Binding-site contacts:
Ligand atom O2 contacts residue GLU405 of chain 1.D at 3.3 Å (salt-bridge).
Ligand atom C3 contacts residue TRP383 of chain 1.D at 3.5 Å (hydrophobic).
Ligand atom O3 contacts residue TRP383 of chain 1.D at 3.0 Å (h-bond).
Ligand atom O2 contacts residue TRP383 of chain 1.D at 3.3 Å (h-bond).
Ligand atom O4 contacts residue HIS352 of chain 1.D at 3.8 Å.
Ligand atom O3 contacts residue TRP113 of chain 1.D at 3.6 Å.
Ligand atom C4 contacts residue GLN289 of chain 1.D at 3.9 Å.
Ligand atom C5 contacts residue TRP113 of chain 1.D at 3.4 Å (hydrophobic).
Ligand atom C2 contacts residue TRP383 of chain 1.D at 4.0 Å (hydrophobic).
Ligand atom C4 contacts residue HIS360 of chain 1.D at 4.0 Å.
Ligand atom C5 contacts residue HIS352 of chain 1.D at 3.8 Å.
Ligand atom C5 contacts residue GLU353 of chain 1.D at 3.6 Å.
Ligand atom C4 contacts residue GLU353 of chain 1.D at 3.4 Å.
Ligand atom O5 contacts residue ASP382 of chain 1.D at 3.2 Å (salt-bridge).
Ligand atom O2 contacts residue ASP382 of chain 1.D at 2.7 Å (salt-bridge).
Ligand atom C1 contacts residue ASP382 of chain 1.D at 3.0 Å.
Ligand atom O2 contacts residue VAL406 of chain 1.D at 3.8 Å.
Ligand atom C2 contacts residue ASP382 of chain 1.D at 3.3 Å.
Ligand atom C2 contacts residue GLU405 of chain 1.D at 3.9 Å.
Ligand atom C1 contacts residue GLU405 of chain 1.D at 3.2 Å.
Ligand atom C4 contacts residue PRO233 of chain 1.D at 4.1 Å (hydrophobic).
Ligand atom C5 contacts residue ASP382 of chain 1.D at 4.1 Å.
Ligand atom O1 contacts residue GLU405 of chain 1.D at 2.8 Å (salt-bridge).
Ligand atom C2 contacts residue ARG450 of chain 1.D at 3.4 Å.
Ligand atom O5 contacts residue TRP380 of chain 1.D at 3.8 Å.
Ligand atom O4 contacts residue GLU353 of chain 1.D at 2.6 Å (salt-bridge).
Ligand atom C1 contacts residue TRP380 of chain 1.D at 3.9 Å (hydrophobic).
Ligand atom O4 contacts residue LYS358 of chain 1.D at 3.0 Å (salt-bridge).
Ligand atom O4 contacts residue PRO233 of chain 1.D at 3.5 Å.
Ligand atom O5 contacts residue LYS358 of chain 1.D at 3.5 Å (salt-bridge).
Ligand atom C4 contacts residue TRP113 of chain 1.D at 3.6 Å (hydrophobic).
Ligand atom C3 contacts residue ASP382 of chain 1.D at 3.1 Å.
Ligand atom O5 contacts residue HIS352 of chain 1.D at 3.3 Å (h-bond).
Ligand atom O2 contacts residue ARG450 of chain 1.D at 2.8 Å (salt-bridge).
Ligand atom O1 contacts residue TRP380 of chain 1.D at 4.0 Å.
Ligand atom O4 contacts residue HIS360 of chain 1.D at 2.9 Å (h-bond).
Ligand atom O3 contacts residue GLN289 of chain 1.D at 2.7 Å (h-bond).
Ligand atom C4 contacts residue ASP382 of chain 1.D at 3.7 Å.
Ligand atom O4 contacts residue ASP382 of chain 1.D at 3.2 Å (salt-bridge).
Ligand atom C3 contacts residue GLN289 of chain 1.D at 3.5 Å.

The protein below binds the small molecule below.
Small molecule (SMILES): O[C@@H]1[C@@H](O)[C@H](O)OC[C@H]1O

Sequence of chain 1.D:
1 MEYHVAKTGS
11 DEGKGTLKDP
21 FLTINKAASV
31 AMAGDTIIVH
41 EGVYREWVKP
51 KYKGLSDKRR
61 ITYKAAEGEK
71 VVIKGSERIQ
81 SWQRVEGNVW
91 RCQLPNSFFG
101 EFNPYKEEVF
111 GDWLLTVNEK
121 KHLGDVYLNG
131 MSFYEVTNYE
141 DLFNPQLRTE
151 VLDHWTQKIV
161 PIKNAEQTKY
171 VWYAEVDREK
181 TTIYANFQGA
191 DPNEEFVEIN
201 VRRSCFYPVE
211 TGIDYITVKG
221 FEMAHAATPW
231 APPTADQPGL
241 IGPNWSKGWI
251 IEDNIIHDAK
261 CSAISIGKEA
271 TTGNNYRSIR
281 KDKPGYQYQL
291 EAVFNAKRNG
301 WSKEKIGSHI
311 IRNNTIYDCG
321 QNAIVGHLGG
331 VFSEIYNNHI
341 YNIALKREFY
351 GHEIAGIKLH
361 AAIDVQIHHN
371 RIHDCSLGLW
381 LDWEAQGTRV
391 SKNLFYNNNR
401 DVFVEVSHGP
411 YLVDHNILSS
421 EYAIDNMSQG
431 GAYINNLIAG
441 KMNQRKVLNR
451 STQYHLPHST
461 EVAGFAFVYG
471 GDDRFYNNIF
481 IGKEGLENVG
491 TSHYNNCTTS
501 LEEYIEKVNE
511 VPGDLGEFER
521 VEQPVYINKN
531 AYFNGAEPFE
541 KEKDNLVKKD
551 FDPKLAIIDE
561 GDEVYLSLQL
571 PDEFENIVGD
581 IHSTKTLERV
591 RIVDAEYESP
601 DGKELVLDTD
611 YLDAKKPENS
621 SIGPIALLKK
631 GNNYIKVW